Sequence of chain 1.A:
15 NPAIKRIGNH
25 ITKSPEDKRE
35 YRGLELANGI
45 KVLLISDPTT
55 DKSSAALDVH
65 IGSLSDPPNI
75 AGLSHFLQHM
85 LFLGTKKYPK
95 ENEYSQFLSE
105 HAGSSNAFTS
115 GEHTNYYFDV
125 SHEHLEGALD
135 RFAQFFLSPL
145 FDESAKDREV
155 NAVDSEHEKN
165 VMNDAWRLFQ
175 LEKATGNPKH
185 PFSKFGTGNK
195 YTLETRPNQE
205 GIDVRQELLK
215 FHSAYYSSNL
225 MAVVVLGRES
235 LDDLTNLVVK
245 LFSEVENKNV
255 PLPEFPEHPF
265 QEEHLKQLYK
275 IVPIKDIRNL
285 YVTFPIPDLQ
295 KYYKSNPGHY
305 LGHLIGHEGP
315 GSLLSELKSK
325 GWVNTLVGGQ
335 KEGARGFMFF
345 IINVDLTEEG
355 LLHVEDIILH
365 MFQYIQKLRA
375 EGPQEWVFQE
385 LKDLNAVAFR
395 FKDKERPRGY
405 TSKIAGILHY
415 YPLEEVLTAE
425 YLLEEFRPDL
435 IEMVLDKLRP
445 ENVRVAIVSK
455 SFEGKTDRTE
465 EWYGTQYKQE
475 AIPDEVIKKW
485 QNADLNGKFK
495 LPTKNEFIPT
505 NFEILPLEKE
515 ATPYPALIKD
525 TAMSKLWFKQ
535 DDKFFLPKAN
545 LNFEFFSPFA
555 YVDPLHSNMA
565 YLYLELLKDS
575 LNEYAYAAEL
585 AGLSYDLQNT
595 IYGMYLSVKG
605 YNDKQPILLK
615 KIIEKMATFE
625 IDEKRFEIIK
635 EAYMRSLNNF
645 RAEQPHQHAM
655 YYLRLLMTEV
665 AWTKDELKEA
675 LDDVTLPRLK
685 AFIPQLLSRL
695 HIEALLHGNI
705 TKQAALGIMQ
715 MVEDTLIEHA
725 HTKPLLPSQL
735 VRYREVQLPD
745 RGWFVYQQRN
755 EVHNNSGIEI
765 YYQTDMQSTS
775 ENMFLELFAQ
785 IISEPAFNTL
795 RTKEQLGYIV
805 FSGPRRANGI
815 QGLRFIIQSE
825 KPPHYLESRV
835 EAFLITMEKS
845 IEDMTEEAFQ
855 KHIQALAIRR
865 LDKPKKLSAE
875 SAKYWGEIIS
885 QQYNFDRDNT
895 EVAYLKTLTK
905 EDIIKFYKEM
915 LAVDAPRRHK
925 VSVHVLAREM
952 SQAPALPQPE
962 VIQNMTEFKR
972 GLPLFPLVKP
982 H

Binding-site contacts:
Ligand atom CA contacts residue VAL331 of chain 1.A at 4.4 Å (hydrophobic).
Ligand atom N contacts residue GLY332 of chain 1.A at 3.9 Å.
Ligand atom N contacts residue VAL331 of chain 1.A at 4.3 Å.
Ligand atom CD contacts residue GLN334 of chain 1.A at 4.1 Å.
Ligand atom OG contacts residue GLY306 of chain 1.A at 4.2 Å.
Ligand atom CA contacts residue GLY332 of chain 1.A at 3.0 Å.
Ligand atom OG contacts residue HIS303 of chain 1.A at 4.2 Å.
Ligand atom OG contacts residue GLY332 of chain 1.A at 4.4 Å.
Ligand atom CG contacts residue GLY332 of chain 1.A at 4.1 Å.
Ligand atom OG contacts residue HIS307 of chain 1.A at 4.2 Å.
Ligand atom CG contacts residue ILE345 of chain 1.A at 4.2 Å (hydrophobic).
Ligand atom CB contacts residue VAL331 of chain 1.A at 4.4 Å (hydrophobic).
Ligand atom CD contacts residue GLY332 of chain 1.A at 3.2 Å.
Ligand atom CD contacts residue GLY333 of chain 1.A at 3.9 Å.
Ligand atom C contacts residue GLY332 of chain 1.A at 3.9 Å.
Ligand atom N contacts residue VAL331 of chain 1.A at 4.3 Å.
Ligand atom CB contacts residue GLN334 of chain 1.A at 4.4 Å.
Ligand atom N contacts residue GLY310 of chain 1.A at 4.4 Å.
Ligand atom CG contacts residue GLN334 of chain 1.A at 3.8 Å.
Ligand atom N contacts residue GLY332 of chain 1.A at 2.8 Å (h-bond).
Ligand atom CG contacts residue GLY333 of chain 1.A at 4.3 Å.
Ligand atom CB contacts residue GLY332 of chain 1.A at 4.2 Å.
Ligand atom CG contacts residue VAL331 of chain 1.A at 4.2 Å (hydrophobic).

A protein and the small-molecule ligand that binds it are described below.
Small molecule (SMILES): N[C@@H](CO)C(=O)N1CCC[C@H]1C=O